Sequence of chain 13.H:
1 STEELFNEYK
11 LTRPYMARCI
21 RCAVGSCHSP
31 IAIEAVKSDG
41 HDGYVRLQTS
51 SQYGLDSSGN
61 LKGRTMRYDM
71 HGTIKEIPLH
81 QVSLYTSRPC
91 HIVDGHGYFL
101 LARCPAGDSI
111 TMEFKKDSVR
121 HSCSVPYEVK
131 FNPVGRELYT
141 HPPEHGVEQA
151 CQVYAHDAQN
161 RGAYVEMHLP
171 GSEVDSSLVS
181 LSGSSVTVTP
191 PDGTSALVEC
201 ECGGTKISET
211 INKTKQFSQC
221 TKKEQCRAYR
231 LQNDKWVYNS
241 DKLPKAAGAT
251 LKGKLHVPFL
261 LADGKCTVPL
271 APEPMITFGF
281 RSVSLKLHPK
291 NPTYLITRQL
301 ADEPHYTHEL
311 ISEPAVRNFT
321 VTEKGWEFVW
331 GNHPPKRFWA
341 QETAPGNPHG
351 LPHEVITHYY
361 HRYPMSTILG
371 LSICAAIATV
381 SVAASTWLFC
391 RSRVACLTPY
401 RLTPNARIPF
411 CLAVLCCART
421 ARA

The small molecule below binds the protein below.
Small molecule (SMILES): CC(=O)N[C@@H]1[C@@H](O)[C@H](O)[C@@H](CO)O[C@H]1O

Binding-site contacts:
Ligand atom C4 contacts residue ASN212 of chain 13.H at 4.2 Å.
Ligand atom N2 contacts residue ILE211 of chain 13.H at 4.5 Å.
Ligand atom C5 contacts residue ASN212 of chain 13.H at 3.7 Å.
Ligand atom O6 contacts residue ASN212 of chain 13.H at 4.3 Å.
Ligand atom O5 contacts residue ASN212 of chain 13.H at 2.4 Å (h-bond).
Ligand atom C1 contacts residue ASN212 of chain 13.H at 1.4 Å.
Ligand atom C2 contacts residue ASN212 of chain 13.H at 2.5 Å.
Ligand atom C3 contacts residue ASN212 of chain 13.H at 3.8 Å.
Ligand atom C1 contacts residue ILE211 of chain 13.H at 4.3 Å (hydrophobic).
Ligand atom C7 contacts residue ASN212 of chain 13.H at 4.0 Å.
Ligand atom N2 contacts residue ASN212 of chain 13.H at 2.9 Å (h-bond).